Binding-site contacts:
Ligand atom O07 contacts residue GLN106 of chain 1.H at 3.6 Å.
Ligand atom O11 contacts residue GLY105 of chain 1.H at 2.9 Å (h-bond).
Ligand atom O29 contacts residue ARG425 of chain 1.H at 3.0 Å (salt-bridge).
Ligand atom C04 contacts residue GLN109 of chain 1.H at 3.3 Å.
Ligand atom N24 contacts residue LYS228 of chain 1.H at 2.5 Å (salt-bridge).
Ligand atom O09 contacts residue ARG77 of chain 1.F at 2.9 Å (salt-bridge).
Ligand atom P08 contacts residue SER225 of chain 1.H at 3.5 Å.
Ligand atom O11 contacts residue SER225 of chain 1.H at 2.7 Å (h-bond).
Ligand atom C13 contacts residue LYS228 of chain 1.H at 1.6 Å.
Ligand atom C26 contacts residue TYR130 of chain 1.H at 3.4 Å (hydrophobic).
Ligand atom O30 contacts residue TYR130 of chain 1.H at 3.5 Å.
Ligand atom C05 contacts residue LYS228 of chain 1.H at 3.5 Å.
Ligand atom C31 contacts residue LYS228 of chain 1.H at 3.6 Å.
Ligand atom O32 contacts residue ASN177 of chain 1.H at 3.0 Å (h-bond).
Ligand atom C27 contacts residue TYR75 of chain 1.F at 3.3 Å (hydrophobic).
Ligand atom O29 contacts residue ASN390 of chain 1.H at 3.4 Å (h-bond).
Ligand atom O10 contacts residue ARG77 of chain 1.F at 2.7 Å (salt-bridge).
Ligand atom O10 contacts residue GLY105 of chain 1.H at 3.2 Å (h-bond).
Ligand atom O11 contacts residue THR227 of chain 1.H at 2.7 Å (h-bond).
Ligand atom C12 contacts residue LYS228 of chain 1.H at 2.7 Å.
Ligand atom O30 contacts residue ASN177 of chain 1.H at 3.0 Å (h-bond).
Ligand atom C25 contacts residue LYS228 of chain 1.H at 2.9 Å.
Ligand atom C01 contacts residue ASP202 of chain 1.H at 3.3 Å.
Ligand atom O09 contacts residue LYS228 of chain 1.H at 3.4 Å (salt-bridge).
Ligand atom C05 contacts residue TYR130 of chain 1.H at 3.5 Å (hydrophobic).
Ligand atom C28 contacts residue ARG425 of chain 1.H at 3.5 Å.
Ligand atom P08 contacts residue TYR75 of chain 1.F at 3.5 Å.
Ligand atom O09 contacts residue TYR75 of chain 1.F at 2.4 Å (h-bond).
Ligand atom N03 contacts residue ASP202 of chain 1.H at 2.7 Å (salt-bridge).
Ligand atom P08 contacts residue GLY105 of chain 1.H at 3.4 Å.
Ligand atom O10 contacts residue SER104 of chain 1.H at 3.3 Å.
Ligand atom N24 contacts residue TYR130 of chain 1.H at 3.0 Å.
Ligand atom O10 contacts residue GLN106 of chain 1.H at 2.9 Å (h-bond).
Ligand atom O07 contacts residue GLY105 of chain 1.H at 3.3 Å.
Ligand atom N03 contacts residue GLN109 of chain 1.H at 3.4 Å (h-bond).
Ligand atom C06 contacts residue TYR130 of chain 1.H at 3.6 Å (hydrophobic).
Ligand atom C02 contacts residue ASP202 of chain 1.H at 3.5 Å.
Ligand atom C27 contacts residue ALA389 of chain 1.H at 3.3 Å (hydrophobic).
Ligand atom O07 contacts residue SER225 of chain 1.H at 3.1 Å.
Ligand atom O30 contacts residue ARG425 of chain 1.H at 3.0 Å (salt-bridge).

Sequence of chain 1.F:
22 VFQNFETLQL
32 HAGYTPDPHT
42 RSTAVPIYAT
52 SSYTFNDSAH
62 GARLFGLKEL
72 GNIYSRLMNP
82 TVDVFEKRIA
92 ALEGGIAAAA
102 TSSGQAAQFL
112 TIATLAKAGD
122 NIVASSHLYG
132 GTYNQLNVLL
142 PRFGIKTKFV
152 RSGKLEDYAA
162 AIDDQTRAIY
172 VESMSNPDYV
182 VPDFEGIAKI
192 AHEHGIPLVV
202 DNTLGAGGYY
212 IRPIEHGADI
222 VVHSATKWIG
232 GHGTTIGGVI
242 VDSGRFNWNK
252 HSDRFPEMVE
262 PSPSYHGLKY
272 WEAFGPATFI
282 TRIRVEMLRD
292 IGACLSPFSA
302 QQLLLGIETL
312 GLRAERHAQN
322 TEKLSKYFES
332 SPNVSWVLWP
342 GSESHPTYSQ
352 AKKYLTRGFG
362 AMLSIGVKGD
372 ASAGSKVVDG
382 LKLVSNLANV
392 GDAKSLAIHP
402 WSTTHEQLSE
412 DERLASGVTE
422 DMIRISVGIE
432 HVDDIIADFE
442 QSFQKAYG

Sequence of chain 1.H:
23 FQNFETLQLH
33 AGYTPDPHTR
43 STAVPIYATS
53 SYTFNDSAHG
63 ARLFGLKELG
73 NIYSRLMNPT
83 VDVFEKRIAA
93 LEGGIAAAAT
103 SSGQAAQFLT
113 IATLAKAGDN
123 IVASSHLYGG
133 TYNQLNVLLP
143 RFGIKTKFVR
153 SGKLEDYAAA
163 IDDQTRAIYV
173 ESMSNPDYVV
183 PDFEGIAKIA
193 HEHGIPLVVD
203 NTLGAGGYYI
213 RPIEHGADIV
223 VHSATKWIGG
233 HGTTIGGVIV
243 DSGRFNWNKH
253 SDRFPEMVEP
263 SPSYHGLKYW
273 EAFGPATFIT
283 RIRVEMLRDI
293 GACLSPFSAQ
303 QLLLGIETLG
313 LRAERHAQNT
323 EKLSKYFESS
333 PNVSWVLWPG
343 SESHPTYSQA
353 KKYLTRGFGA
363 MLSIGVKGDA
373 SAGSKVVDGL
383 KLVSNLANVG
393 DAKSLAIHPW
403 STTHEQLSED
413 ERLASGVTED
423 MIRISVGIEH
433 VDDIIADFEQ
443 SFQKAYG

A protein and the small-molecule ligand that binds it are described below.
Small molecule (SMILES): C=C[C@H](NCc1c(COP(=O)(O)O)cnc(C)c1O)C(=O)O